Sequence of chain 1.C:
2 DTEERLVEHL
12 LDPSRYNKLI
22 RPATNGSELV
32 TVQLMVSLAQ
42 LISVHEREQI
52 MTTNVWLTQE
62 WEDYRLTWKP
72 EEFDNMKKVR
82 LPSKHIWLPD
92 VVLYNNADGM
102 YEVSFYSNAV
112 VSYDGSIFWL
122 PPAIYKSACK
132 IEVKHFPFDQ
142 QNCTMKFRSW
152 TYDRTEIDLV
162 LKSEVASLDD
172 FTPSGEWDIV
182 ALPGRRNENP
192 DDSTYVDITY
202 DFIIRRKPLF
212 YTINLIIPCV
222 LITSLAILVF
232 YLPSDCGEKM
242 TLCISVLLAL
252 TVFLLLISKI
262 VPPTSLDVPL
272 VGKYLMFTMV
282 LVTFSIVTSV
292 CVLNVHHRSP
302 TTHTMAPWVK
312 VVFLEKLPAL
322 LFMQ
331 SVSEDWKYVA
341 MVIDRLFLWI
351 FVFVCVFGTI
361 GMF

This protein binds this small molecule.
Small molecule (SMILES): CC(=O)N[C@@H]1[C@@H](O)[C@H](O)[C@@H](CO)O[C@H]1O

Binding-site contacts:
Ligand atom C2 contacts residue ASN143 of chain 1.C at 2.7 Å.
Ligand atom C5 contacts residue ARG186 of chain 1.C at 4.0 Å.
Ligand atom C3 contacts residue NAG1 of chain 1.K at 3.3 Å.
Ligand atom O4 contacts residue ASP202 of chain 1.C at 4.0 Å.
Ligand atom C1 contacts residue ASN143 of chain 1.C at 1.6 Å.
Ligand atom O6 contacts residue NAG1 of chain 1.K at 3.2 Å.
Ligand atom C5 contacts residue NAG1 of chain 1.K at 3.0 Å.
Ligand atom O5 contacts residue NAG1 of chain 1.K at 4.3 Å.
Ligand atom C3 contacts residue ASN143 of chain 1.C at 4.0 Å.
Ligand atom N2 contacts residue ILE204 of chain 1.C at 4.3 Å.
Ligand atom C7 contacts residue ASN143 of chain 1.C at 4.0 Å.
Ligand atom C4 contacts residue ASN143 of chain 1.C at 4.5 Å.
Ligand atom C6 contacts residue ARG186 of chain 1.C at 4.1 Å.
Ligand atom C5 contacts residue ASN143 of chain 1.C at 3.9 Å.
Ligand atom O4 contacts residue ARG186 of chain 1.C at 3.8 Å.
Ligand atom O4 contacts residue NAG1 of chain 1.K at 1.7 Å.
Ligand atom O3 contacts residue NAG1 of chain 1.K at 3.0 Å (h-bond).
Ligand atom C6 contacts residue NAG1 of chain 1.K at 2.8 Å.
Ligand atom N2 contacts residue ASN143 of chain 1.C at 3.2 Å (h-bond).
Ligand atom C4 contacts residue NAG1 of chain 1.K at 2.3 Å.
Ligand atom C4 contacts residue ASP202 of chain 1.C at 4.4 Å.
Ligand atom O7 contacts residue ASN143 of chain 1.C at 4.3 Å.
Ligand atom O5 contacts residue ASN143 of chain 1.C at 2.5 Å (h-bond).
Ligand atom C5 contacts residue ASP202 of chain 1.C at 4.0 Å.